Binding-site contacts:
Ligand atom C2 contacts residue ASP52 of chain 1.A at 3.4 Å.
Ligand atom O5 contacts residue LYS263 of chain 1.A at 3.8 Å.
Ligand atom C7 contacts residue LEU296 of chain 1.A at 4.0 Å (hydrophobic).
Ligand atom C4 contacts residue ASP52 of chain 1.A at 3.1 Å.
Ligand atom O3 contacts residue PHE54 of chain 1.A at 3.9 Å.
Ligand atom C6 contacts residue ASP1 of chain 1.B at 3.1 Å.
Ligand atom C5 contacts residue HIS264 of chain 1.A at 3.8 Å.
Ligand atom O4 contacts residue ASP52 of chain 1.A at 3.5 Å (salt-bridge).
Ligand atom C4 contacts residue GLY49 of chain 1.A at 3.5 Å.
Ligand atom C7 contacts residue ASP1 of chain 1.B at 3.3 Å.
Ligand atom N1 contacts residue LYS263 of chain 1.A at 4.3 Å.
Ligand atom C5 contacts residue LEU259 of chain 1.A at 4.2 Å (hydrophobic).
Ligand atom O2 contacts residue ASP52 of chain 1.A at 3.6 Å.
Ligand atom O3 contacts residue LEU296 of chain 1.A at 3.8 Å.
Ligand atom N1 contacts residue LEU259 of chain 1.A at 3.9 Å.
Ligand atom C8 contacts residue LYS263 of chain 1.A at 3.6 Å.
Ligand atom C4 contacts residue PHE54 of chain 1.A at 3.8 Å (hydrophobic).
Ligand atom O2 contacts residue LYS263 of chain 1.A at 3.7 Å.
Ligand atom O5 contacts residue LEU296 of chain 1.A at 4.1 Å.
Ligand atom O5 contacts residue LEU259 of chain 1.A at 4.0 Å.
Ligand atom O4 contacts residue ASN261 of chain 1.A at 3.8 Å.
Ligand atom O4 contacts residue LYS263 of chain 1.A at 3.4 Å (salt-bridge).
Ligand atom O5 contacts residue ASP1 of chain 1.B at 3.8 Å.
Ligand atom C3 contacts residue ASP52 of chain 1.A at 4.3 Å.
Ligand atom C8 contacts residue ASP52 of chain 1.A at 3.8 Å.
Ligand atom C2 contacts residue LYS263 of chain 1.A at 4.1 Å.
Ligand atom O1 contacts residue LEU296 of chain 1.A at 3.5 Å.
Ligand atom O1 contacts residue PHE54 of chain 1.A at 4.0 Å.
Ligand atom O2 contacts residue GLU51 of chain 1.A at 3.3 Å (salt-bridge).
Ligand atom N1 contacts residue ASP52 of chain 1.A at 4.0 Å.
Ligand atom C5 contacts residue ASP52 of chain 1.A at 3.6 Å.
Ligand atom O2 contacts residue ILE50 of chain 1.A at 4.1 Å.
Ligand atom O2 contacts residue HIS264 of chain 1.A at 3.2 Å (h-bond).
Ligand atom C3 contacts residue PHE54 of chain 1.A at 4.3 Å (hydrophobic).
Ligand atom C8 contacts residue ASN261 of chain 1.A at 3.8 Å.
Ligand atom C1 contacts residue ASP1 of chain 1.B at 4.0 Å.
Ligand atom O5 contacts residue ASN261 of chain 1.A at 3.1 Å (h-bond).
Ligand atom O4 contacts residue ASP1 of chain 1.B at 2.8 Å (salt-bridge).
Ligand atom C8 contacts residue ASP1 of chain 1.B at 3.4 Å.
Ligand atom C3 contacts residue LEU296 of chain 1.A at 3.5 Å (hydrophobic).

The protein below binds the small molecule below.
Small molecule (SMILES): O=C(O)[C@H]1/C(=C/CO)O[C@@H]2CC(=O)N21

Sequence of chain 1.A:
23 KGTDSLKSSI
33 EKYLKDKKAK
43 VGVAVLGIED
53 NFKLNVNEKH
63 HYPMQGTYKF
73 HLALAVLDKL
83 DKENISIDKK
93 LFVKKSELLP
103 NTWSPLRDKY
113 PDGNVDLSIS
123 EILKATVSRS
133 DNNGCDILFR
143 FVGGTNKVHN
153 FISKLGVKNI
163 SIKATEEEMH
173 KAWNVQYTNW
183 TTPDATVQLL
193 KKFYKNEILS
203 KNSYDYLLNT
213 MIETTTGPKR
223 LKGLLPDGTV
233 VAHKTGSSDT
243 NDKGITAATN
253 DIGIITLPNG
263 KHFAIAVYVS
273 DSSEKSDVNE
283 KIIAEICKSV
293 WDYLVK